The protein below binds the small molecule below.
Small molecule (SMILES): CC(=O)N[C@@H](CCC(N)=O)C(=O)N[C@@H](CC1CCCCC1)C(=O)N[C@@H](CC(=O)O)C(=O)N[C@@H](CC(C)C)C(=O)N[C@@H](Cc1ccc(Cl)c(Cl)c1)C(=O)O

Binding-site contacts:
Ligand atom CD2 contacts residue VAL362 of chain 1.I at 3.8 Å (hydrophobic).
Ligand atom OE1 contacts residue PRO365 of chain 1.I at 3.5 Å (h-bond).
Ligand atom OE1 contacts residue MET364 of chain 1.I at 3.0 Å (h-bond).
Ligand atom O contacts residue MET364 of chain 1.I at 3.4 Å.
Ligand atom CG contacts residue GLY175 of chain 1.I at 3.6 Å.
Ligand atom CLZ contacts residue TYR246 of chain 1.I at 3.6 Å.
Ligand atom CLE1 contacts residue THR173 of chain 1.I at 3.2 Å.
Ligand atom C contacts residue GLY175 of chain 1.I at 3.5 Å.
Ligand atom C contacts residue MET364 of chain 1.I at 3.6 Å (hydrophobic).
Ligand atom NE2 contacts residue TYR325 of chain 1.I at 3.5 Å.
Ligand atom CG contacts residue PRO365 of chain 1.I at 3.5 Å (hydrophobic).
Ligand atom N contacts residue MET364 of chain 1.I at 3.6 Å.
Ligand atom CLZ contacts residue PRO244 of chain 1.I at 3.7 Å.
Ligand atom OD1 contacts residue HIS176 of chain 1.I at 3.3 Å.
Ligand atom CE2 contacts residue ASN346 of chain 1.I at 3.5 Å.
Ligand atom CZ contacts residue ASN346 of chain 1.I at 3.5 Å.
Ligand atom O contacts residue MET366 of chain 1.I at 3.3 Å.
Ligand atom O contacts residue MET364 of chain 1.I at 3.4 Å.
Ligand atom CD1 contacts residue ARG177 of chain 1.I at 3.7 Å.
Ligand atom CZ contacts residue PRO244 of chain 1.I at 3.8 Å (hydrophobic).
Ligand atom CA contacts residue GLY175 of chain 1.I at 3.5 Å.
Ligand atom O contacts residue ARG367 of chain 1.I at 2.8 Å (salt-bridge).
Ligand atom CG contacts residue HIS176 of chain 1.I at 3.6 Å.
Ligand atom C contacts residue ARG367 of chain 1.I at 3.5 Å.
Ligand atom CB contacts residue MET364 of chain 1.I at 3.7 Å (hydrophobic).
Ligand atom N contacts residue PRO365 of chain 1.I at 3.0 Å (h-bond).
Ligand atom CD2 contacts residue ASN346 of chain 1.I at 3.7 Å.
Ligand atom O contacts residue HIS176 of chain 1.I at 3.6 Å (h-bond).
Ligand atom CA contacts residue PRO365 of chain 1.I at 3.7 Å (hydrophobic).
Ligand atom O contacts residue VAL249 of chain 1.I at 3.4 Å.
Ligand atom N contacts residue GLY175 of chain 1.I at 2.7 Å (h-bond).
Ligand atom CLZ contacts residue VAL249 of chain 1.I at 3.7 Å.
Ligand atom CE2 contacts residue VAL249 of chain 1.I at 3.5 Å (hydrophobic).
Ligand atom CD2 contacts residue VAL249 of chain 1.I at 3.7 Å (hydrophobic).
Ligand atom CA contacts residue GLY175 of chain 1.I at 3.6 Å.
Ligand atom NE2 contacts residue MET366 of chain 1.I at 3.5 Å.
Ligand atom CD1 contacts residue THR173 of chain 1.I at 3.4 Å.
Ligand atom CLE1 contacts residue GLY175 of chain 1.I at 3.6 Å.
Ligand atom CB contacts residue PRO365 of chain 1.I at 3.5 Å (hydrophobic).
Ligand atom CB contacts residue GLY175 of chain 1.I at 3.4 Å.

Sequence of chain 1.I:
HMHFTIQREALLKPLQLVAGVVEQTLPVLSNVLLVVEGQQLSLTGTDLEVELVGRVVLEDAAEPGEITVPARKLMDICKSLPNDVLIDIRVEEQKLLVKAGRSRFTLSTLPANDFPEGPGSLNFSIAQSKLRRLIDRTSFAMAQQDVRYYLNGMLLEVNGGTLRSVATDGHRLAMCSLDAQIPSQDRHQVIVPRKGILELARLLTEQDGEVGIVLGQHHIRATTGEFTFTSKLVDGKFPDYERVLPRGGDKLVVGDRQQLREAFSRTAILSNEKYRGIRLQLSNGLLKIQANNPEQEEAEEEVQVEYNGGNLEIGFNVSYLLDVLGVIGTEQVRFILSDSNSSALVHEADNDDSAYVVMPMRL